Sequence of chain 1.A:
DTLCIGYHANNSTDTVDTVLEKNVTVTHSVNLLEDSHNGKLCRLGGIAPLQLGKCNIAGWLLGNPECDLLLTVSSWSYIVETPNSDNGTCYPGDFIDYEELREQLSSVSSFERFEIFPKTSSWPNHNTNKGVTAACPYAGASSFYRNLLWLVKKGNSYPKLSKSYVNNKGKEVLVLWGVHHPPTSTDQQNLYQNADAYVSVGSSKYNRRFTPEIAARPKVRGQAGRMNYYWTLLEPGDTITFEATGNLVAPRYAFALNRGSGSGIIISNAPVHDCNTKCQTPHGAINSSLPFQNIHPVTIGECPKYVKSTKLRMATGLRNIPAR

Binding-site contacts:
Ligand atom C1 contacts residue ASN291 of chain 1.A at 2.9 Å.
Ligand atom O5 contacts residue ASN291 of chain 1.A at 4.3 Å.
Ligand atom C8 contacts residue ASN291 of chain 1.A at 4.0 Å.
Ligand atom N2 contacts residue ASN291 of chain 1.A at 2.5 Å (h-bond).
Ligand atom O7 contacts residue ASN291 of chain 1.A at 4.0 Å.
Ligand atom O1 contacts residue ASN291 of chain 1.A at 2.5 Å (h-bond).
Ligand atom C8 contacts residue ASN280 of chain 1.A at 3.4 Å.
Ligand atom C2 contacts residue ASN291 of chain 1.A at 3.2 Å.
Ligand atom C7 contacts residue ASN291 of chain 1.A at 3.4 Å.
Ligand atom C3 contacts residue ASN291 of chain 1.A at 4.0 Å.

A small-molecule ligand and the protein it binds are described below.
Small molecule (SMILES): CC(=O)N[C@@H]1[C@@H](O)[C@H](O)[C@@H](CO)O[C@H]1O